Sequence of chain 11.B:
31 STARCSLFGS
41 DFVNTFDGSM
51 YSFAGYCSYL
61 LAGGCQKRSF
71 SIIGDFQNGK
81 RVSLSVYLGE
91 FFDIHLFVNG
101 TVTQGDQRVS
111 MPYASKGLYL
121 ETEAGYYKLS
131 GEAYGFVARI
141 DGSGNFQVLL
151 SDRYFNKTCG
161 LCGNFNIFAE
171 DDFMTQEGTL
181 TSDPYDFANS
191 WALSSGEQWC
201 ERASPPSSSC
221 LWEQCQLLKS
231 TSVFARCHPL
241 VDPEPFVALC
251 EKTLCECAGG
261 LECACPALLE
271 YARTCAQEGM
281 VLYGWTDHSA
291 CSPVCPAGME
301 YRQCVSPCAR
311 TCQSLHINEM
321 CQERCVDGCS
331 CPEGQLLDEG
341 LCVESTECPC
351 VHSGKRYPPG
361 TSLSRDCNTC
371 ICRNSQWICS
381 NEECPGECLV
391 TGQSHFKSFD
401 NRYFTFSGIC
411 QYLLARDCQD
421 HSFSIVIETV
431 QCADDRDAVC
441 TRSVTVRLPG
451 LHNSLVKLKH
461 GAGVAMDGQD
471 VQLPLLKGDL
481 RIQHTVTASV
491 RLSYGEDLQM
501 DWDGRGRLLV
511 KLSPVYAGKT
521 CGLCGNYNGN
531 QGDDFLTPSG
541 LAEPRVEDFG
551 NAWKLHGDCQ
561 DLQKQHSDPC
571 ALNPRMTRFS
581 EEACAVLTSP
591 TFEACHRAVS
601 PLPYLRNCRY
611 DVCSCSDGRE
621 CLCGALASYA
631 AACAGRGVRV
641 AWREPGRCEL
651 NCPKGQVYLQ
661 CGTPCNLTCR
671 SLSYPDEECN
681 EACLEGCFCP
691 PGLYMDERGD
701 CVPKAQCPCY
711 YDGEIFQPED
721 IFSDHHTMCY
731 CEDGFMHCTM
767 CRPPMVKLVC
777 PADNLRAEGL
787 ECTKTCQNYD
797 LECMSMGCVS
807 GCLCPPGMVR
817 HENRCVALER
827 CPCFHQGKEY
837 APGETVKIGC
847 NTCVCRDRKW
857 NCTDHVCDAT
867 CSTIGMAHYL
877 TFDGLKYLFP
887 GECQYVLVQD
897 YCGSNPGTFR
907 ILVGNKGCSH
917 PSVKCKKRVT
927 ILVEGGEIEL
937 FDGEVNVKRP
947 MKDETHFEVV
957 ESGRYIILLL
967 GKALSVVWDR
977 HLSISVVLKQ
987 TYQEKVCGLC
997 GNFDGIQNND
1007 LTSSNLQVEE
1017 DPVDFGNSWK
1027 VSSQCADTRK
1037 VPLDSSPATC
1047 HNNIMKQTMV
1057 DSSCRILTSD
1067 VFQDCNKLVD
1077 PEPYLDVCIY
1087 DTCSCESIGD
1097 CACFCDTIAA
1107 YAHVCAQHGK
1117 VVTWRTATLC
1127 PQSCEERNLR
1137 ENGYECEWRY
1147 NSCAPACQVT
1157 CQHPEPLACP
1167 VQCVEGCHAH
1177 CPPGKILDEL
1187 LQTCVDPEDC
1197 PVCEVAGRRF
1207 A

Binding-site contacts:
Ligand atom O7 contacts residue ASN1147 of chain 11.B at 3.9 Å.
Ligand atom O6 contacts residue HIS1176 of chain 11.B at 3.2 Å (h-bond).
Ligand atom C7 contacts residue ASN1147 of chain 11.B at 3.1 Å.
Ligand atom C5 contacts residue ASN1147 of chain 11.B at 3.7 Å.
Ligand atom C8 contacts residue ASN1147 of chain 11.B at 3.5 Å.
Ligand atom C4 contacts residue ASN1147 of chain 11.B at 4.2 Å.
Ligand atom N2 contacts residue ASN1147 of chain 11.B at 2.6 Å (h-bond).
Ligand atom C1 contacts residue ASN1147 of chain 11.B at 1.4 Å.
Ligand atom O5 contacts residue ASN1147 of chain 11.B at 2.4 Å (h-bond).
Ligand atom C2 contacts residue ASN1147 of chain 11.B at 2.5 Å.
Ligand atom C3 contacts residue ASN1147 of chain 11.B at 3.8 Å.

A small-molecule ligand and the protein it binds are described below.
Small molecule (SMILES): CC(=O)N[C@@H]1[C@@H](O)[C@H](O)[C@@H](CO)O[C@H]1O